Binding-site contacts:
Ligand atom C6 contacts residue THR94 of chain 25.D at 4.3 Å.
Ligand atom C4 contacts residue GLY78 of chain 25.D at 3.9 Å.
Ligand atom C4 contacts residue HIS298 of chain 25.D at 3.7 Å.
Ligand atom C3 contacts residue HIS298 of chain 25.D at 3.8 Å.
Ligand atom C1 contacts residue ARG77 of chain 25.D at 3.1 Å.
Ligand atom O3 contacts residue GLY78 of chain 25.D at 3.7 Å.
Ligand atom O4 contacts residue ARG77 of chain 25.D at 4.2 Å.
Ligand atom C3 contacts residue VAL296 of chain 25.D at 3.6 Å (hydrophobic).
Ligand atom C4 contacts residue TYR72 of chain 25.D at 3.4 Å (hydrophobic).
Ligand atom C11 contacts residue TYR72 of chain 25.D at 4.2 Å (hydrophobic).
Ligand atom O1A contacts residue ARG77 of chain 25.D at 2.7 Å (salt-bridge).
Ligand atom O4 contacts residue GLY78 of chain 25.D at 3.4 Å (h-bond).
Ligand atom C4 contacts residue ARG77 of chain 25.D at 4.0 Å.
Ligand atom O1B contacts residue ARG77 of chain 25.D at 2.4 Å (salt-bridge).
Ligand atom O1A contacts residue TYR72 of chain 25.D at 3.4 Å.
Ligand atom O1B contacts residue TYR72 of chain 25.D at 4.0 Å.
Ligand atom O4 contacts residue TYR72 of chain 25.D at 3.7 Å.
Ligand atom O4 contacts residue HIS298 of chain 25.D at 2.7 Å (h-bond).
Ligand atom N5 contacts residue TYR72 of chain 25.D at 2.9 Å (h-bond).
Ligand atom O4 contacts residue ASN80 of chain 25.D at 4.1 Å.
Ligand atom O4 contacts residue THR291 of chain 25.D at 3.9 Å.
Ligand atom C1 contacts residue TYR72 of chain 25.D at 3.8 Å (hydrophobic).
Ligand atom C2 contacts residue GLY78 of chain 25.D at 4.2 Å.
Ligand atom O8 contacts residue TYR72 of chain 25.D at 3.4 Å (h-bond).
Ligand atom C5 contacts residue TYR72 of chain 25.D at 3.5 Å (hydrophobic).
Ligand atom O6 contacts residue ASN93 of chain 25.D at 3.6 Å (h-bond).
Ligand atom O1A contacts residue LYS186 of chain 25.D at 4.3 Å.
Ligand atom C5 contacts residue ASN93 of chain 25.D at 4.1 Å.
Ligand atom O1A contacts residue GLY78 of chain 25.D at 3.8 Å.
Ligand atom C6 contacts residue TYR72 of chain 25.D at 3.7 Å (hydrophobic).
Ligand atom C3 contacts residue ARG77 of chain 25.D at 3.3 Å.
Ligand atom O4 contacts residue VAL296 of chain 25.D at 3.9 Å.
Ligand atom C6 contacts residue ASN80 of chain 25.D at 4.3 Å.
Ligand atom C2 contacts residue ARG77 of chain 25.D at 4.0 Å.
Ligand atom O8 contacts residue ARG77 of chain 25.D at 3.5 Å (salt-bridge).
Ligand atom C6 contacts residue ASN93 of chain 25.D at 3.4 Å.
Ligand atom C3 contacts residue GLY78 of chain 25.D at 3.8 Å.
Ligand atom C8 contacts residue ARG77 of chain 25.D at 4.2 Å.
Ligand atom C10 contacts residue TYR72 of chain 25.D at 4.0 Å (hydrophobic).
Ligand atom C4 contacts residue VAL296 of chain 25.D at 4.2 Å (hydrophobic).

Sequence of chain 25.D:
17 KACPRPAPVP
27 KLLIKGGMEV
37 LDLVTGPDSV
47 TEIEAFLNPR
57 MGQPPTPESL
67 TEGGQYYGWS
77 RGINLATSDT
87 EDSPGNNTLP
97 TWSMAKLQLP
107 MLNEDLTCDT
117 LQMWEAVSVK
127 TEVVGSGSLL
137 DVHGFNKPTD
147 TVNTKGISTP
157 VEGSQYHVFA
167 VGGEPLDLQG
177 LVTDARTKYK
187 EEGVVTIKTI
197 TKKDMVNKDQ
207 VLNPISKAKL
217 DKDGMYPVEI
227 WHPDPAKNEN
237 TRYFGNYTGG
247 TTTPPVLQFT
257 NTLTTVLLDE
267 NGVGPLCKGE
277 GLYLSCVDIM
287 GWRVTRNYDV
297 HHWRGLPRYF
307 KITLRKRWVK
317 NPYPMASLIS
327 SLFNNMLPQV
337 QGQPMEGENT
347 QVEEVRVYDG

The protein below binds the small molecule below.
Small molecule (SMILES): CC(=O)N[C@@H]1[C@@H](O[C@@H]2O[C@H](CO)[C@H](O)[C@H](O[C@]3(C(=O)O)C[C@H](O)[C@@H](NC(C)=O)[C@H]([C@H](O)[C@H](O)CO)O3)[C@H]2O)[C@H](O)[C@@H](CO[C@]2(C(=O)O)C[C@H](O)[C@@H](NC(C)=O)[C@H]([C@H](O)[C@H](O)CO)O2)O[C@H]1O

Sequence of chain 25.E:
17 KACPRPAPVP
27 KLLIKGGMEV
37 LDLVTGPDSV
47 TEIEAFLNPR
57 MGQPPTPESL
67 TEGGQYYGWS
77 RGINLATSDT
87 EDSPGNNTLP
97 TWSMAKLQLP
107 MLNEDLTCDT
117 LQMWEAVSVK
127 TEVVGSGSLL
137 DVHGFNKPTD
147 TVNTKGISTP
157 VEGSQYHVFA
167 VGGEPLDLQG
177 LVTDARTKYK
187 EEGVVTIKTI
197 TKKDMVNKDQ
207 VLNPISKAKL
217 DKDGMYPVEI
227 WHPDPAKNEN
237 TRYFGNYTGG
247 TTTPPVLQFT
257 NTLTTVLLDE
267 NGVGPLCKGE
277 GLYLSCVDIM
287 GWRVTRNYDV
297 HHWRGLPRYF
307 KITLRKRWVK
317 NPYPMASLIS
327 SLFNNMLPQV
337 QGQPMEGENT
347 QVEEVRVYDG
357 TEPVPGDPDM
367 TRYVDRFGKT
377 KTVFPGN